Sequence of chain 1.A:
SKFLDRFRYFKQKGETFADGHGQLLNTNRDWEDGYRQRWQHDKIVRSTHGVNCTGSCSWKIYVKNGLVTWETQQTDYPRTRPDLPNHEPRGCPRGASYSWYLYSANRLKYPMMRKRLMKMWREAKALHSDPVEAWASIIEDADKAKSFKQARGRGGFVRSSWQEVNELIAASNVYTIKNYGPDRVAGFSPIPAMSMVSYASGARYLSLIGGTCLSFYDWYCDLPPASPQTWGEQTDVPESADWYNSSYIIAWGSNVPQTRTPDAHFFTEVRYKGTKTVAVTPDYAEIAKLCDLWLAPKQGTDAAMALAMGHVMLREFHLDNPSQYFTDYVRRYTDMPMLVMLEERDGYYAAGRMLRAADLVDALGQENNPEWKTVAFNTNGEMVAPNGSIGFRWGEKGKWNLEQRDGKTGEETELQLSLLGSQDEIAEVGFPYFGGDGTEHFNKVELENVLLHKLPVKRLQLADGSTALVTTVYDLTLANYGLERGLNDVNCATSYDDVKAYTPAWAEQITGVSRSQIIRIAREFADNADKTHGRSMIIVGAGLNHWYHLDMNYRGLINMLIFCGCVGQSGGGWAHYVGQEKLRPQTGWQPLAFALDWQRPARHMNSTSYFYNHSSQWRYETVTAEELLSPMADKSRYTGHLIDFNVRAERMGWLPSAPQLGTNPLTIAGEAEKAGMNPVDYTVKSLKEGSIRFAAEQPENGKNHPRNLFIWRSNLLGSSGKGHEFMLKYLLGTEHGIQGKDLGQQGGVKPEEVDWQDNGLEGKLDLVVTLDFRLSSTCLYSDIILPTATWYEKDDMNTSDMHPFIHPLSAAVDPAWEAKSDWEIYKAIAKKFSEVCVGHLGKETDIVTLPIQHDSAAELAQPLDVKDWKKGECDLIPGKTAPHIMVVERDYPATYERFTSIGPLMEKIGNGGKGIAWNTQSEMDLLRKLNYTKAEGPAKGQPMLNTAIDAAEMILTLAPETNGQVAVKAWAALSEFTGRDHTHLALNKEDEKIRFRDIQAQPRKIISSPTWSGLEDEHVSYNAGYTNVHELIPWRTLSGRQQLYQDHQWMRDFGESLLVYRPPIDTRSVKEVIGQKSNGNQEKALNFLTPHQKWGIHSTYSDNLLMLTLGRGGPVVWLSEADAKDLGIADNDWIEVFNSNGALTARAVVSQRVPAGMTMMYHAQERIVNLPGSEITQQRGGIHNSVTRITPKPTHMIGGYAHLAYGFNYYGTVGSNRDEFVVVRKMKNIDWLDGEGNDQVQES

Binding-site contacts:
Ligand atom O11 contacts residue HIS1163 of chain 1.A at 2.7 Å (h-bond).
Ligand atom C1' contacts residue ASP772 of chain 1.A at 3.2 Å.
Ligand atom N18 contacts residue ASN1185 of chain 1.A at 3.2 Å (h-bond).
Ligand atom O2' contacts residue ARG774 of chain 1.A at 2.8 Å (salt-bridge).
Ligand atom S13 contacts residue ASP222 of chain 1.A at 3.1 Å (salt-bridge).
Ligand atom O2A contacts residue ILE1097 of chain 1.A at 3.2 Å (h-bond).
Ligand atom N16 contacts residue ASN1185 of chain 1.A at 3.2 Å (h-bond).
Ligand atom O11 contacts residue SER719 of chain 1.A at 3.1 Å (h-bond).
Ligand atom S13 contacts residue MD11 of chain 1.E at 2.9 Å (h-bond).
Ligand atom O6 contacts residue LYS794 of chain 1.A at 2.8 Å (salt-bridge).
Ligand atom S13 contacts residue 6MO1 of chain 1.F at 2.4 Å.
Ligand atom O2A contacts residue THR1100 of chain 1.A at 2.8 Å (h-bond).
Ligand atom N2 contacts residue LEU771 of chain 1.A at 2.9 Å (h-bond).
Ligand atom O14 contacts residue THR1090 of chain 1.A at 3.2 Å (h-bond).
Ligand atom S12 contacts residue HIS1098 of chain 1.A at 3.0 Å.
Ligand atom N1 contacts residue ASP822 of chain 1.A at 2.7 Å (salt-bridge).
Ligand atom O2A contacts residue HIS1098 of chain 1.A at 3.1 Å.
Ligand atom S12 contacts residue ASN52 of chain 1.A at 3.1 Å (h-bond).
Ligand atom O1A contacts residue SER1099 of chain 1.A at 2.6 Å (h-bond).
Ligand atom N2 contacts residue ASP822 of chain 1.A at 2.8 Å (salt-bridge).
Ligand atom S12 contacts residue 6MO1 of chain 1.F at 2.4 Å.
Ligand atom S13 contacts residue HIS1092 of chain 1.A at 3.2 Å.
Ligand atom N3 contacts residue ARG713 of chain 1.A at 3.2 Å (salt-bridge).
Ligand atom N17 contacts residue THR1090 of chain 1.A at 2.5 Å (h-bond).
Ligand atom N17 contacts residue ASN1217 of chain 1.A at 3.1 Å (h-bond).
Ligand atom C17 contacts residue THR1090 of chain 1.A at 3.2 Å.
Ligand atom O2B contacts residue ASN715 of chain 1.A at 2.9 Å (h-bond).
Ligand atom N16 contacts residue THR1090 of chain 1.A at 3.0 Å (h-bond).
Ligand atom N16 contacts residue ASN1217 of chain 1.A at 3.2 Å (h-bond).
Ligand atom O14 contacts residue HIS546 of chain 1.A at 3.2 Å (h-bond).
Ligand atom O2' contacts residue ASP772 of chain 1.A at 2.7 Å (salt-bridge).
Ligand atom O14 contacts residue HIS1092 of chain 1.A at 3.0 Å (h-bond).
Ligand atom O4' contacts residue SER714 of chain 1.A at 3.2 Å (h-bond).
Ligand atom S12 contacts residue MD11 of chain 1.E at 2.7 Å (h-bond).
Ligand atom O1A contacts residue SER719 of chain 1.A at 3.0 Å (h-bond).
Ligand atom O1B contacts residue TYR220 of chain 1.A at 2.6 Å (h-bond).
Ligand atom O14 contacts residue ARG1218 of chain 1.A at 2.8 Å (salt-bridge).
Ligand atom O3' contacts residue ASP772 of chain 1.A at 2.6 Å (salt-bridge).
Ligand atom O3' contacts residue ARG774 of chain 1.A at 3.0 Å (salt-bridge).
Ligand atom N7 contacts residue TRP791 of chain 1.A at 2.7 Å (h-bond).

This protein binds this small molecule.
Small molecule (SMILES): Nc1nc2c(c(=O)[nH]1)N[C@@H](/C(S)=C(/S)[C@H](O)CO[P](=O)(O)O[P](=O)(O)OC[C@H]1O[C@@H](n3cnc4c(=O)[nH]c(N)nc43)[C@H](O)[C@@H]1O)C=N2